Sequence of chain 1.D:
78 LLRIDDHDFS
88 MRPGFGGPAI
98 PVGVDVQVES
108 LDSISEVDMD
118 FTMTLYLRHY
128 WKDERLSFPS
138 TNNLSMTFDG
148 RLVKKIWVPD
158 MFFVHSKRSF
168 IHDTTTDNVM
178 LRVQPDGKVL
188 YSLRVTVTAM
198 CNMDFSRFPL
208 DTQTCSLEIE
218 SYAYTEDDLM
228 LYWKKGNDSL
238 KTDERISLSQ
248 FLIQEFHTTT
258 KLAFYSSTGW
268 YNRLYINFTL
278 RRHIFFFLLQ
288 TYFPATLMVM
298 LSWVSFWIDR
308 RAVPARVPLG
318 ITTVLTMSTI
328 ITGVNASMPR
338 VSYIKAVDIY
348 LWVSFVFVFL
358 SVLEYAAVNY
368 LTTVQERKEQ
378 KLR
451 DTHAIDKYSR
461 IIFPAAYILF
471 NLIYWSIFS

Binding-site contacts:
Ligand atom C3 contacts residue ASN234 of chain 1.D at 3.9 Å.
Ligand atom O6 contacts residue ASN234 of chain 1.D at 3.4 Å (h-bond).
Ligand atom C5 contacts residue ASN234 of chain 1.D at 3.1 Å.
Ligand atom O7 contacts residue THR255 of chain 1.D at 3.7 Å.
Ligand atom N2 contacts residue ASN234 of chain 1.D at 3.2 Å (h-bond).
Ligand atom C7 contacts residue ASN234 of chain 1.D at 3.7 Å.
Ligand atom C2 contacts residue ASN234 of chain 1.D at 2.6 Å.
Ligand atom O7 contacts residue HIS254 of chain 1.D at 4.3 Å.
Ligand atom C8 contacts residue HIS254 of chain 1.D at 3.5 Å.
Ligand atom C6 contacts residue ASN234 of chain 1.D at 3.4 Å.
Ligand atom C4 contacts residue ASN234 of chain 1.D at 4.3 Å.
Ligand atom C1 contacts residue ASN234 of chain 1.D at 1.5 Å.
Ligand atom C7 contacts residue HIS254 of chain 1.D at 4.4 Å.
Ligand atom O5 contacts residue ASN234 of chain 1.D at 2.0 Å (h-bond).
Ligand atom O7 contacts residue ASN234 of chain 1.D at 3.8 Å.

This small molecule binds to this protein.
Small molecule (SMILES): CC(=O)N[C@@H]1[C@@H](O)[C@H](O)[C@@H](CO)O[C@H]1O